Sequence of chain 11.B:
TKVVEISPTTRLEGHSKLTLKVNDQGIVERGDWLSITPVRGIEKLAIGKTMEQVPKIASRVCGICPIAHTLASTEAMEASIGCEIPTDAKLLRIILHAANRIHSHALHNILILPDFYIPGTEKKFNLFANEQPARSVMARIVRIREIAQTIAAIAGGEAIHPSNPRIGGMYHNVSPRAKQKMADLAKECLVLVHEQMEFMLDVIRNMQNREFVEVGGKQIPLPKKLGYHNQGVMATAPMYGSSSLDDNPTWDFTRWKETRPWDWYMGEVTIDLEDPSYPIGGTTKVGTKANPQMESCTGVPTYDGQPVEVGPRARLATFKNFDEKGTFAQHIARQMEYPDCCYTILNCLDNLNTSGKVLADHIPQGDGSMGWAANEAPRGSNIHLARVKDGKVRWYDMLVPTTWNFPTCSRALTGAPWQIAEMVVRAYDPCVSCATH

A small-molecule ligand and the protein it binds are described below.
Small molecule (SMILES): N#C[Fe]([Ni])(C#N)C=O

Binding-site contacts:
Ligand atom O3 contacts residue ALA68 of chain 11.B at 3.8 Å.
Ligand atom N2 contacts residue THR402 of chain 11.B at 3.0 Å (h-bond).
Ligand atom C3 contacts residue ALA377 of chain 11.B at 4.0 Å (hydrophobic).
Ligand atom O3 contacts residue VAL400 of chain 11.B at 3.6 Å.
Ligand atom C2 contacts residue ARG379 of chain 11.B at 3.9 Å.
Ligand atom O3 contacts residue ALA377 of chain 11.B at 3.7 Å.
Ligand atom C3 contacts residue HIS69 of chain 11.B at 3.5 Å.
Ligand atom C3 contacts residue PRO401 of chain 11.B at 3.7 Å (hydrophobic).
Ligand atom C1 contacts residue PRO401 of chain 11.B at 4.2 Å (hydrophobic).
Ligand atom C3 contacts residue VAL400 of chain 11.B at 3.6 Å (hydrophobic).
Ligand atom O3 contacts residue PRO401 of chain 11.B at 3.4 Å.
Ligand atom C2 contacts residue THR402 of chain 11.B at 4.0 Å.
Ligand atom FE contacts residue CYS65 of chain 11.B at 2.4 Å.
Ligand atom C2 contacts residue PRO401 of chain 11.B at 3.6 Å (hydrophobic).
Ligand atom C1 contacts residue ALA377 of chain 11.B at 3.8 Å (hydrophobic).
Ligand atom O3 contacts residue HIS69 of chain 11.B at 3.4 Å (h-bond).
Ligand atom N1 contacts residue ARG379 of chain 11.B at 3.0 Å (salt-bridge).
Ligand atom O3 contacts residue CYS65 of chain 11.B at 4.0 Å.
Ligand atom N2 contacts residue PRO401 of chain 11.B at 3.4 Å.
Ligand atom N2 contacts residue CYS434 of chain 11.B at 3.3 Å.
Ligand atom NI contacts residue CYS65 of chain 11.B at 2.5 Å.
Ligand atom C3 contacts residue CYS434 of chain 11.B at 3.3 Å (hydrophobic).
Ligand atom N2 contacts residue ARG379 of chain 11.B at 4.1 Å.
Ligand atom C1 contacts residue CYS65 of chain 11.B at 3.2 Å (hydrophobic).
Ligand atom N2 contacts residue VAL400 of chain 11.B at 3.7 Å.
Ligand atom NI contacts residue CYS431 of chain 11.B at 2.4 Å.
Ligand atom N1 contacts residue ALA377 of chain 11.B at 3.4 Å.
Ligand atom FE contacts residue CYS434 of chain 11.B at 2.5 Å.
Ligand atom N1 contacts residue PRO378 of chain 11.B at 3.3 Å.
Ligand atom C1 contacts residue PRO378 of chain 11.B at 4.2 Å (hydrophobic).
Ligand atom N1 contacts residue CYS65 of chain 11.B at 3.9 Å.
Ligand atom O3 contacts residue ASN382 of chain 11.B at 3.1 Å.
Ligand atom C2 contacts residue CYS431 of chain 11.B at 3.9 Å (hydrophobic).
Ligand atom C3 contacts residue CYS65 of chain 11.B at 3.2 Å (hydrophobic).
Ligand atom C2 contacts residue CYS434 of chain 11.B at 3.0 Å (hydrophobic).
Ligand atom C2 contacts residue VAL400 of chain 11.B at 3.7 Å (hydrophobic).
Ligand atom NI contacts residue CYS434 of chain 11.B at 2.6 Å.
Ligand atom NI contacts residue CYS62 of chain 11.B at 2.4 Å.
Ligand atom C1 contacts residue ARG379 of chain 11.B at 3.4 Å.
Ligand atom N2 contacts residue CYS431 of chain 11.B at 4.0 Å.